Binding-site contacts:
Ligand atom BR8 contacts residue GLY46 of chain 1.A at 3.9 Å.
Ligand atom N6 contacts residue ALA162 of chain 1.A at 4.2 Å.
Ligand atom N6 contacts residue ASN122 of chain 1.A at 3.5 Å (h-bond).
Ligand atom N7 contacts residue ALA162 of chain 1.A at 4.3 Å.
Ligand atom N3 contacts residue ASP45 of chain 1.A at 4.3 Å.
Ligand atom C8 contacts residue ASN122 of chain 1.A at 3.5 Å.
Ligand atom NAA contacts residue HIS71 of chain 1.A at 4.1 Å.
Ligand atom C2 contacts residue PHE74 of chain 1.A at 3.6 Å (hydrophobic).
Ligand atom C5 contacts residue ALA162 of chain 1.A at 3.8 Å (hydrophobic).
Ligand atom N9 contacts residue ASP45 of chain 1.A at 4.1 Å.
Ligand atom BR8 contacts residue ASN122 of chain 1.A at 3.7 Å.
Ligand atom C5 contacts residue ASN122 of chain 1.A at 3.9 Å.
Ligand atom N1 contacts residue ALA162 of chain 1.A at 3.7 Å.
Ligand atom N6 contacts residue SER158 of chain 1.A at 3.4 Å (h-bond).
Ligand atom C4 contacts residue ALA162 of chain 1.A at 3.9 Å (hydrophobic).
Ligand atom C6 contacts residue THR161 of chain 1.A at 3.5 Å.
Ligand atom C4 contacts residue ASP45 of chain 1.A at 3.9 Å.
Ligand atom N7 contacts residue ASN122 of chain 1.A at 3.0 Å (h-bond).
Ligand atom NAA contacts residue ASN189 of chain 4.A at 3.9 Å.
Ligand atom N1 contacts residue PHE74 of chain 1.A at 3.3 Å.
Ligand atom N6 contacts residue PHE74 of chain 1.A at 4.0 Å.
Ligand atom C8 contacts residue ASP45 of chain 1.A at 3.6 Å.
Ligand atom N7 contacts residue TYR75 of chain 1.A at 4.0 Å.
Ligand atom C6 contacts residue ALA162 of chain 1.A at 3.7 Å (hydrophobic).
Ligand atom N6 contacts residue TYR75 of chain 1.A at 3.6 Å.
Ligand atom NAL contacts residue TYR192 of chain 4.A at 4.2 Å.
Ligand atom N3 contacts residue THR161 of chain 1.A at 4.1 Å.
Ligand atom N3 contacts residue ALA162 of chain 1.A at 4.0 Å.
Ligand atom NAA contacts residue TYR192 of chain 4.A at 3.2 Å.
Ligand atom N1 contacts residue THR161 of chain 1.A at 2.8 Å (h-bond).
Ligand atom BR8 contacts residue LEU49 of chain 1.A at 3.5 Å.
Ligand atom C5 contacts residue ASP45 of chain 1.A at 3.7 Å.
Ligand atom C2 contacts residue ALA162 of chain 1.A at 3.8 Å (hydrophobic).
Ligand atom N6 contacts residue THR161 of chain 1.A at 3.4 Å (h-bond).
Ligand atom C6 contacts residue ASN122 of chain 1.A at 4.3 Å.
Ligand atom BR8 contacts residue ASP45 of chain 1.A at 3.8 Å.
Ligand atom N7 contacts residue ASP45 of chain 1.A at 3.8 Å.
Ligand atom C2 contacts residue THR161 of chain 1.A at 3.2 Å.
Ligand atom C6 contacts residue ASP45 of chain 1.A at 4.1 Å.
Ligand atom C6 contacts residue PHE74 of chain 1.A at 4.1 Å (hydrophobic).

A small-molecule ligand and the protein it binds are described below.
Small molecule (SMILES): [N-]=[N+]=NCCCn1c(Br)nc2c(N)ncnc21

Sequence of chain 4.A:
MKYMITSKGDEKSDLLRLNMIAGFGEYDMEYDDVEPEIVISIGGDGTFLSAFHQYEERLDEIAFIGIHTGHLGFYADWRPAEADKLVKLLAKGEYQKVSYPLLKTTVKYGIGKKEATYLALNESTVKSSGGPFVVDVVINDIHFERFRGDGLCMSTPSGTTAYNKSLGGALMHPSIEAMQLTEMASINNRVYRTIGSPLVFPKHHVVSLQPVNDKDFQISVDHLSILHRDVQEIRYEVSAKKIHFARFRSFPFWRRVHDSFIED

Sequence of chain 1.A:
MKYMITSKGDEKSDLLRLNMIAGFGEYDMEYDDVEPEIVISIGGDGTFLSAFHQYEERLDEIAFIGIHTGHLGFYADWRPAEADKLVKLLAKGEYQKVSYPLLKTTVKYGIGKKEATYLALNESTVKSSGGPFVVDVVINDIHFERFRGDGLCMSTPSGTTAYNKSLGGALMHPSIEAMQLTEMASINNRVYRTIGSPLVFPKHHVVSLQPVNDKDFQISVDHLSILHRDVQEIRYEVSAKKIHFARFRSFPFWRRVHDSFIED